Binding-site contacts:
Ligand atom C5 contacts residue ASN97 of chain 2.A at 3.6 Å.
Ligand atom O7 contacts residue TRP115 of chain 2.A at 3.5 Å.
Ligand atom O7 contacts residue ASN97 of chain 2.A at 2.1 Å (h-bond).
Ligand atom C3 contacts residue TRP115 of chain 2.A at 4.4 Å (hydrophobic).
Ligand atom O4 contacts residue TRP115 of chain 2.A at 4.1 Å.
Ligand atom N2 contacts residue TRP115 of chain 2.A at 4.0 Å.
Ligand atom C4 contacts residue ASN97 of chain 2.A at 4.2 Å.
Ligand atom C5 contacts residue TRP115 of chain 2.A at 4.3 Å (hydrophobic).
Ligand atom C1 contacts residue ASN97 of chain 2.A at 1.4 Å.
Ligand atom C2 contacts residue ASN97 of chain 2.A at 2.6 Å.
Ligand atom N2 contacts residue ASN97 of chain 2.A at 3.1 Å (h-bond).
Ligand atom C7 contacts residue GLY96 of chain 2.A at 4.1 Å.
Ligand atom C1 contacts residue TRP115 of chain 2.A at 4.3 Å (hydrophobic).
Ligand atom O5 contacts residue ASN97 of chain 2.A at 2.3 Å (h-bond).
Ligand atom C7 contacts residue TRP115 of chain 2.A at 3.5 Å (hydrophobic).
Ligand atom C8 contacts residue GLY96 of chain 2.A at 4.0 Å.
Ligand atom O2 contacts residue ASN97 of chain 2.A at 4.4 Å.
Ligand atom C8 contacts residue GLU95 of chain 2.A at 3.7 Å.
Ligand atom C3 contacts residue ASN97 of chain 2.A at 3.8 Å.
Ligand atom C7 contacts residue ASN97 of chain 2.A at 2.9 Å.
Ligand atom C8 contacts residue TRP115 of chain 2.A at 2.9 Å (hydrophobic).
Ligand atom O7 contacts residue GLY96 of chain 2.A at 3.2 Å.
Ligand atom C8 contacts residue ASN97 of chain 2.A at 4.3 Å.

Sequence of chain 2.A:
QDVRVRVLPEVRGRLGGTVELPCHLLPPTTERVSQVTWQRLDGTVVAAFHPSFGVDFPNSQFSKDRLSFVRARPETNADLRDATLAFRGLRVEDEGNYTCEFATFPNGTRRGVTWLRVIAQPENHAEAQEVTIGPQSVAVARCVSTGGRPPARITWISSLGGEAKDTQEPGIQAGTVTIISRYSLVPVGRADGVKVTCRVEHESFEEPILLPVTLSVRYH

This small molecule binds to this protein.
Small molecule (SMILES): CC(=O)N[C@H]1[C@H](O[C@H]2[C@H](O)[C@@H](NC(C)=O)CO[C@@H]2CO[C@@H]2O[C@@H](C)[C@@H](O)[C@@H](O)[C@@H]2O)O[C@H](CO)[C@@H](O[C@@H]2O[C@H](CO)[C@@H](O)[C@H](O)[C@@H]2O)[C@@H]1O